Binding-site contacts:
Ligand atom C8 contacts residue ASN69 of chain 1.C at 4.3 Å.
Ligand atom C1 contacts residue ASN69 of chain 1.C at 1.4 Å.
Ligand atom O7 contacts residue ASN69 of chain 1.C at 3.2 Å (h-bond).
Ligand atom C4 contacts residue ASN69 of chain 1.C at 4.2 Å.
Ligand atom C8 contacts residue ASP283 of chain 1.C at 3.5 Å.
Ligand atom N2 contacts residue ASN69 of chain 1.C at 2.9 Å (h-bond).
Ligand atom O3 contacts residue ARG947 of chain 1.C at 4.2 Å.
Ligand atom C4 contacts residue ARG947 of chain 1.C at 3.5 Å.
Ligand atom O7 contacts residue ASP283 of chain 1.C at 3.9 Å.
Ligand atom C6 contacts residue ARG947 of chain 1.C at 3.6 Å.
Ligand atom O5 contacts residue ASN69 of chain 1.C at 2.4 Å (h-bond).
Ligand atom O6 contacts residue ARG947 of chain 1.C at 2.7 Å (salt-bridge).
Ligand atom C5 contacts residue ASN69 of chain 1.C at 3.7 Å.
Ligand atom C2 contacts residue ARG947 of chain 1.C at 3.5 Å.
Ligand atom C7 contacts residue ASP283 of chain 1.C at 4.2 Å.
Ligand atom C2 contacts residue ASN69 of chain 1.C at 2.4 Å.
Ligand atom C1 contacts residue ARG947 of chain 1.C at 3.4 Å.
Ligand atom C3 contacts residue ARG947 of chain 1.C at 4.0 Å.
Ligand atom C7 contacts residue ASN69 of chain 1.C at 3.2 Å.
Ligand atom O5 contacts residue ARG947 of chain 1.C at 2.7 Å (salt-bridge).
Ligand atom O7 contacts residue ARG947 of chain 1.C at 4.4 Å.
Ligand atom C3 contacts residue ASN69 of chain 1.C at 3.8 Å.
Ligand atom C5 contacts residue ARG947 of chain 1.C at 3.4 Å.

A protein and the small-molecule ligand that binds it are described below.
Small molecule (SMILES): CC(=O)N[C@H]1[C@H](O[C@H]2[C@H](O)[C@@H](NC(C)=O)CO[C@@H]2CO)O[C@H](CO)[C@@H](O[C@@H]2O[C@H](CO)[C@@H](O)[C@H](O)[C@@H]2O)[C@@H]1O

Sequence of chain 1.C:
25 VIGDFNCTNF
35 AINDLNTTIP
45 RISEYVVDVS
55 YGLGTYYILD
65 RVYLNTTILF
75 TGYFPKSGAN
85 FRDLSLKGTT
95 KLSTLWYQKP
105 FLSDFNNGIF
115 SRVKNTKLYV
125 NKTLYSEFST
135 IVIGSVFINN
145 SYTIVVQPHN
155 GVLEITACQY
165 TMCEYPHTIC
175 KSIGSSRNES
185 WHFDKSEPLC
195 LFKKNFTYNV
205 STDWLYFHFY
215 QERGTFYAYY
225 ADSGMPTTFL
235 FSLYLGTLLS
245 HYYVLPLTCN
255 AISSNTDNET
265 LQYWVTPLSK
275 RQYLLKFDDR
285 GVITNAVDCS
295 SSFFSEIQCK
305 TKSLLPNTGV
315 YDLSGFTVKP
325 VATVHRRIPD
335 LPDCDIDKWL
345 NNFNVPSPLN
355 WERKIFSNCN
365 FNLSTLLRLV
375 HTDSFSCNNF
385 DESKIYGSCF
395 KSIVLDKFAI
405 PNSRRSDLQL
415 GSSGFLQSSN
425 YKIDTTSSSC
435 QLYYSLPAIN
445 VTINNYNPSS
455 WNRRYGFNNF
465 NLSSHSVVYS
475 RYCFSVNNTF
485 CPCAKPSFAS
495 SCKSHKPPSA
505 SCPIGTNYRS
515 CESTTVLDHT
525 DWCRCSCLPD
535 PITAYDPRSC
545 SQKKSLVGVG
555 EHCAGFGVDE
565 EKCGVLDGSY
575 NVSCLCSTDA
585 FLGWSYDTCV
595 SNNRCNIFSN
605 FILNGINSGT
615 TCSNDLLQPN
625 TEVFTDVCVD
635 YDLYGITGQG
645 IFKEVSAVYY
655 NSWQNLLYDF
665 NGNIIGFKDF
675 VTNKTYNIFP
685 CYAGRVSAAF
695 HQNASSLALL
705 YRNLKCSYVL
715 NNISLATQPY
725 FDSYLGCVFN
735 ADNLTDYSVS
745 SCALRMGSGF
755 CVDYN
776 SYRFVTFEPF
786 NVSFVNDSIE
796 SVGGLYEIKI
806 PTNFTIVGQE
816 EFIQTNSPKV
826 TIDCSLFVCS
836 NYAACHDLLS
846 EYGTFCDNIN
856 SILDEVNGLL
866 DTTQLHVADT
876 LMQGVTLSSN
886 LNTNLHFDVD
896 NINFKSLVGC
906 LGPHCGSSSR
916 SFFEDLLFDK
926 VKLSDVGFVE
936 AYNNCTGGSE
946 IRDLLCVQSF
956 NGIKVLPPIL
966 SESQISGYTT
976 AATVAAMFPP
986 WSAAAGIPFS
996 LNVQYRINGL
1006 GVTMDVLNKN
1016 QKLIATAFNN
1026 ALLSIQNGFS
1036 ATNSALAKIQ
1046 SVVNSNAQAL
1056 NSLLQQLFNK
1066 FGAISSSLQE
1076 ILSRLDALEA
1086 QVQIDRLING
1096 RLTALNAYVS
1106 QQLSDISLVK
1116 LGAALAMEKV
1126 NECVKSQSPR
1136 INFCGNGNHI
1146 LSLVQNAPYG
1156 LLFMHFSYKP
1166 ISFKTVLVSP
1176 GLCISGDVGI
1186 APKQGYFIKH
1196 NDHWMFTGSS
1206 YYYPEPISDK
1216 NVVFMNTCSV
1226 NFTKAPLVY